Binding-site contacts:
Ligand atom O6 contacts residue ASP21 of chain 2.E at 2.7 Å (salt-bridge).
Ligand atom O7 contacts residue LYS58 of chain 3.F at 2.9 Å (salt-bridge).
Ligand atom O7 contacts residue GLN19 of chain 2.E at 3.4 Å (h-bond).
Ligand atom C4 contacts residue ASN312 of chain 2.E at 3.9 Å.
Ligand atom C7 contacts residue GLN19 of chain 2.E at 4.1 Å.
Ligand atom C5 contacts residue ASP21 of chain 2.E at 3.9 Å.
Ligand atom C6 contacts residue ASP21 of chain 2.E at 3.2 Å.
Ligand atom O4 contacts residue ASN312 of chain 2.E at 2.6 Å (h-bond).
Ligand atom O6 contacts residue LYS26 of chain 2.E at 3.7 Å.
Ligand atom C7 contacts residue LYS58 of chain 3.F at 3.3 Å.
Ligand atom O5 contacts residue ARG313 of chain 2.E at 4.4 Å.
Ligand atom C1 contacts residue ASN27 of chain 2.E at 1.5 Å.
Ligand atom O5 contacts residue ASN27 of chain 2.E at 2.4 Å (h-bond).
Ligand atom C5 contacts residue ASN312 of chain 2.E at 4.1 Å.
Ligand atom C4 contacts residue ASN27 of chain 2.E at 4.4 Å.
Ligand atom C6 contacts residue ASN312 of chain 2.E at 4.1 Å.
Ligand atom C3 contacts residue ASN27 of chain 2.E at 4.1 Å.
Ligand atom O3 contacts residue ARG313 of chain 2.E at 4.1 Å.
Ligand atom O5 contacts residue ASP21 of chain 2.E at 3.6 Å (salt-bridge).
Ligand atom C2 contacts residue ASN27 of chain 2.E at 2.8 Å.
Ligand atom O7 contacts residue ASN27 of chain 2.E at 3.2 Å (h-bond).
Ligand atom C7 contacts residue ASN27 of chain 2.E at 3.4 Å.
Ligand atom N2 contacts residue ASN27 of chain 2.E at 3.2 Å (h-bond).
Ligand atom C8 contacts residue LYS58 of chain 3.F at 3.1 Å.
Ligand atom C5 contacts residue ASN27 of chain 2.E at 3.6 Å.
Ligand atom C8 contacts residue GLU97 of chain 2.F at 3.2 Å.

Sequence of chain 3.F:
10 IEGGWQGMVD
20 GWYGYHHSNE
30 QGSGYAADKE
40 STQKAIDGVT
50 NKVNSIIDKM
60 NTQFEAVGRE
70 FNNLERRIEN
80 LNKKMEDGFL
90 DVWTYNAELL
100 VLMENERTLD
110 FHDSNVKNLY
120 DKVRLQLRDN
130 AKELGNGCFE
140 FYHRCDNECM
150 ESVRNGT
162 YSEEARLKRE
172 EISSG

A small-molecule ligand and the protein it binds are described below.
Small molecule (SMILES): CC(=O)N[C@H]1[C@H](O[C@H]2[C@H](O)[C@@H](NC(C)=O)CO[C@@H]2CO)O[C@H](CO)[C@@H](O)[C@@H]1O

Sequence of chain 2.F:
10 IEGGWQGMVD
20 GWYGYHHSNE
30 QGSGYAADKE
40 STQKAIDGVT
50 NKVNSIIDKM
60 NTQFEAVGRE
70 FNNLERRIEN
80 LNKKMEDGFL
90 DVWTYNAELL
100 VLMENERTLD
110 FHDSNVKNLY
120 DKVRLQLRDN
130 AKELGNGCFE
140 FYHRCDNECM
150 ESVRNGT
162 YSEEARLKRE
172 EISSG

Sequence of chain 2.E:
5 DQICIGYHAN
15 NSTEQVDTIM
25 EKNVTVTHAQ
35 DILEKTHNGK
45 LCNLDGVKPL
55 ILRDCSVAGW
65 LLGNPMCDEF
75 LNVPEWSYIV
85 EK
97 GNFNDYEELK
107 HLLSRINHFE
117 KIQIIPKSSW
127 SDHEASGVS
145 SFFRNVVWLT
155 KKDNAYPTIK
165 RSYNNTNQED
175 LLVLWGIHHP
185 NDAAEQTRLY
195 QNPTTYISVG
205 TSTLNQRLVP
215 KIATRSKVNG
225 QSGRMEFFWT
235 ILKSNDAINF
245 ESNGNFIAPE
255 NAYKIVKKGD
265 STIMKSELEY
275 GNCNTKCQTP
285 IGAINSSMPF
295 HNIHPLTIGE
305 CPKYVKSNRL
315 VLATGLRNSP